Sequence of chain 1.C:
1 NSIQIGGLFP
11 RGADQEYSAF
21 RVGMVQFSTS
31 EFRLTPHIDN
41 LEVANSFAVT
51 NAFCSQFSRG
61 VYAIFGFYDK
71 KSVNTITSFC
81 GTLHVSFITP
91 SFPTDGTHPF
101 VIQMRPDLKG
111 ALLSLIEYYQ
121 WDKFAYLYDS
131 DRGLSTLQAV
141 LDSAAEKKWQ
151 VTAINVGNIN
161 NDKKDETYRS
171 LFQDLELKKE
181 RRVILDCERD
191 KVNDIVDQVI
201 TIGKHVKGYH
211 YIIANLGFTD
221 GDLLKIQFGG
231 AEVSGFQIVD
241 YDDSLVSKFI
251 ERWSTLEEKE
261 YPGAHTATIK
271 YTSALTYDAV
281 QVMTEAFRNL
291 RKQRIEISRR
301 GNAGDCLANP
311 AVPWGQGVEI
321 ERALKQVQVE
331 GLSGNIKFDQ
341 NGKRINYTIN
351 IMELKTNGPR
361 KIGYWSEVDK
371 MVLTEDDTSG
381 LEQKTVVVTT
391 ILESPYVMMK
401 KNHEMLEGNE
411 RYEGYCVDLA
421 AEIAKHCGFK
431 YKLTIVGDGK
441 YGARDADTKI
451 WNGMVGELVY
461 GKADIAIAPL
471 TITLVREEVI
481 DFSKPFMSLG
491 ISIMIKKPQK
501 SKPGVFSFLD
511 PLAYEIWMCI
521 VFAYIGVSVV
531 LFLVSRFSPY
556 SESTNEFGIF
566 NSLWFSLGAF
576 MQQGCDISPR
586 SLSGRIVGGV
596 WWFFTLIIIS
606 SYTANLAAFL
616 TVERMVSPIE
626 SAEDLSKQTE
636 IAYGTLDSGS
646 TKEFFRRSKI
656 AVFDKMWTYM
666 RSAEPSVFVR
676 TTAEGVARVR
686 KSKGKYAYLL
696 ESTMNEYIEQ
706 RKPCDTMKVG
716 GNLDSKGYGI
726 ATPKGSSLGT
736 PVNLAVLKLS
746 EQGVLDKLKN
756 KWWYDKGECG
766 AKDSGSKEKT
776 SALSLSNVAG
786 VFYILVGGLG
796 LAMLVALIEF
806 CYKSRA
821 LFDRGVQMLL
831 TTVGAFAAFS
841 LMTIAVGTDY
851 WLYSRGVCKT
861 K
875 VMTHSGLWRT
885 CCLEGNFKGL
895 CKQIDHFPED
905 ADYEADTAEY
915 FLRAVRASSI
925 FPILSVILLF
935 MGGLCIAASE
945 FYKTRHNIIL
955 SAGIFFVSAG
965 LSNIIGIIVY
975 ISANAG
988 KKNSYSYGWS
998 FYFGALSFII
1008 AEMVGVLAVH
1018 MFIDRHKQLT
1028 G

Binding-site contacts:
Ligand atom CD contacts residue THR646 of chain 1.C at 3.2 Å.
Ligand atom OE2 contacts residue GLY644 of chain 1.C at 3.1 Å.
Ligand atom CA contacts residue GLU696 of chain 1.C at 3.5 Å.
Ligand atom N contacts residue LEU470 of chain 1.C at 3.8 Å.
Ligand atom CG contacts residue GLU696 of chain 1.C at 4.2 Å.
Ligand atom N contacts residue PRO469 of chain 1.C at 3.2 Å (h-bond).
Ligand atom O contacts residue TYR441 of chain 1.C at 3.2 Å.
Ligand atom CA contacts residue TYR441 of chain 1.C at 4.1 Å (hydrophobic).
Ligand atom C contacts residue ARG476 of chain 1.C at 3.7 Å.
Ligand atom C contacts residue TYR441 of chain 1.C at 3.5 Å (hydrophobic).
Ligand atom OXT contacts residue SER645 of chain 1.C at 3.2 Å (h-bond).
Ligand atom OE1 contacts residue THR646 of chain 1.C at 2.6 Å (h-bond).
Ligand atom CD contacts residue GLU696 of chain 1.C at 3.9 Å.
Ligand atom CG contacts residue GLY644 of chain 1.C at 4.2 Å.
Ligand atom OXT contacts residue GLY644 of chain 1.C at 4.1 Å.
Ligand atom OE1 contacts residue SER645 of chain 1.C at 3.0 Å (h-bond).
Ligand atom C contacts residue SER645 of chain 1.C at 3.8 Å.
Ligand atom CA contacts residue SER645 of chain 1.C at 3.4 Å.
Ligand atom OXT contacts residue ARG476 of chain 1.C at 3.0 Å (salt-bridge).
Ligand atom N contacts residue TYR723 of chain 1.C at 3.5 Å.
Ligand atom O contacts residue ARG476 of chain 1.C at 3.8 Å.
Ligand atom OE2 contacts residue THR646 of chain 1.C at 2.5 Å (h-bond).
Ligand atom OE1 contacts residue GLU696 of chain 1.C at 2.9 Å (salt-bridge).
Ligand atom CB contacts residue SER645 of chain 1.C at 4.1 Å.
Ligand atom O contacts residue PRO469 of chain 1.C at 3.7 Å.
Ligand atom N contacts residue GLU696 of chain 1.C at 3.4 Å (salt-bridge).
Ligand atom CG contacts residue SER645 of chain 1.C at 3.9 Å.
Ligand atom C contacts residue THR471 of chain 1.C at 4.2 Å.
Ligand atom O contacts residue LEU470 of chain 1.C at 3.5 Å.
Ligand atom N contacts residue THR471 of chain 1.C at 2.6 Å (h-bond).
Ligand atom CB contacts residue GLU696 of chain 1.C at 3.4 Å.
Ligand atom CG contacts residue TYR441 of chain 1.C at 3.6 Å (hydrophobic).
Ligand atom CA contacts residue THR471 of chain 1.C at 3.2 Å.
Ligand atom CD contacts residue GLY644 of chain 1.C at 4.1 Å.
Ligand atom CB contacts residue TYR441 of chain 1.C at 3.5 Å (hydrophobic).
Ligand atom OXT contacts residue TYR441 of chain 1.C at 3.8 Å.
Ligand atom O contacts residue THR471 of chain 1.C at 4.0 Å.
Ligand atom OE2 contacts residue LYS647 of chain 1.C at 4.2 Å.
Ligand atom OE2 contacts residue SER645 of chain 1.C at 2.6 Å (h-bond).
Ligand atom CD contacts residue SER645 of chain 1.C at 3.1 Å.

This protein binds this small molecule.
Small molecule (SMILES): N[C@@H](CCC(=O)O)C(=O)O